A small-molecule ligand and the protein it binds are described below.
Small molecule (SMILES): CC(=O)N[C@H]1[C@H](O[C@H]2[C@H](O)[C@@H](NC(C)=O)CO[C@@H]2CO)O[C@H](CO)[C@@H](O[C@@H]2O[C@H](CO)[C@@H](O)[C@H](O)[C@@H]2O)[C@@H]1O

Binding-site contacts:
Ligand atom O7 contacts residue CYS91 of chain 1.A at 4.1 Å.
Ligand atom C8 contacts residue SER135 of chain 1.A at 3.9 Å.
Ligand atom O7 contacts residue GLY89 of chain 1.A at 3.8 Å.
Ligand atom C6 contacts residue GLU87 of chain 1.A at 3.5 Å.
Ligand atom C2 contacts residue ASN88 of chain 1.A at 2.4 Å.
Ligand atom C3 contacts residue ARG221 of chain 1.A at 3.6 Å.
Ligand atom O4 contacts residue ASP222 of chain 1.A at 4.2 Å.
Ligand atom C8 contacts residue GLU67 of chain 1.A at 4.0 Å.
Ligand atom O7 contacts residue ASN88 of chain 1.A at 2.9 Å (h-bond).
Ligand atom O7 contacts residue ASN65 of chain 1.A at 3.4 Å (h-bond).
Ligand atom C7 contacts residue ARG221 of chain 1.A at 3.5 Å.
Ligand atom C4 contacts residue ASN88 of chain 1.A at 4.1 Å.
Ligand atom C3 contacts residue ASN88 of chain 1.A at 3.7 Å.
Ligand atom C8 contacts residue ASN65 of chain 1.A at 3.0 Å.
Ligand atom C8 contacts residue SER137 of chain 1.A at 4.1 Å.
Ligand atom C8 contacts residue ASN88 of chain 1.A at 4.4 Å.
Ligand atom O5 contacts residue ASN88 of chain 1.A at 2.3 Å (h-bond).
Ligand atom C6 contacts residue ARG221 of chain 1.A at 3.8 Å.
Ligand atom C7 contacts residue CYS91 of chain 1.A at 4.5 Å (hydrophobic).
Ligand atom O5 contacts residue GLU87 of chain 1.A at 3.9 Å.
Ligand atom C5 contacts residue ARG221 of chain 1.A at 4.3 Å.
Ligand atom C4 contacts residue ARG221 of chain 1.A at 3.8 Å.
Ligand atom O3 contacts residue ARG221 of chain 1.A at 2.6 Å (salt-bridge).
Ligand atom N2 contacts residue ASN88 of chain 1.A at 2.9 Å (h-bond).
Ligand atom C8 contacts residue ARG221 of chain 1.A at 4.3 Å.
Ligand atom N2 contacts residue ARG221 of chain 1.A at 3.4 Å (salt-bridge).
Ligand atom C7 contacts residue ASN88 of chain 1.A at 3.2 Å.
Ligand atom O7 contacts residue ARG221 of chain 1.A at 3.5 Å (salt-bridge).
Ligand atom C8 contacts residue CYS91 of chain 1.A at 4.2 Å (hydrophobic).
Ligand atom C1 contacts residue ASN88 of chain 1.A at 1.4 Å.
Ligand atom C7 contacts residue ASN65 of chain 1.A at 3.6 Å.
Ligand atom O5 contacts residue ARG221 of chain 1.A at 3.6 Å.
Ligand atom O6 contacts residue GLU87 of chain 1.A at 3.0 Å (salt-bridge).
Ligand atom C5 contacts residue ASN88 of chain 1.A at 3.6 Å.
Ligand atom C2 contacts residue ARG221 of chain 1.A at 3.5 Å.
Ligand atom N2 contacts residue GLU67 of chain 1.A at 4.3 Å.

Sequence of chain 1.A:
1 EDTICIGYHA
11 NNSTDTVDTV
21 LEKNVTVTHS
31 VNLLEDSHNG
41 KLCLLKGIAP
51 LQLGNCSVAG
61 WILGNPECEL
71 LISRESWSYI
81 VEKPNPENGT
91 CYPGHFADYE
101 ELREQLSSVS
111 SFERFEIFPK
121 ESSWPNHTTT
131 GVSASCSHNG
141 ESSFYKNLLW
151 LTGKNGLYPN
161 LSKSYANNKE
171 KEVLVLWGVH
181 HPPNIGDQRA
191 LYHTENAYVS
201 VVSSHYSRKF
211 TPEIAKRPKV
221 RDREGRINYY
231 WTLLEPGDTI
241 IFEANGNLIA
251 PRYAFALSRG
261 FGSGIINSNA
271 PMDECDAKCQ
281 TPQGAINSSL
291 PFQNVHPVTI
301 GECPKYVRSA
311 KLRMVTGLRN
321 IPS